Sequence of chain 1.G:
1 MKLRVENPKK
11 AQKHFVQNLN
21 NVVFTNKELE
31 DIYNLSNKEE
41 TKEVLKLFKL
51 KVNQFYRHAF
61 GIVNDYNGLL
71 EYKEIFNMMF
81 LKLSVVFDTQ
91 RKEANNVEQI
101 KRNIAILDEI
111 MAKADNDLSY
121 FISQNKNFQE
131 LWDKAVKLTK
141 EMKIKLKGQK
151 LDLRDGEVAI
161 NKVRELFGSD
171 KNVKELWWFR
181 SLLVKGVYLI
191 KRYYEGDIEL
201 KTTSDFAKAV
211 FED

Sequence of chain 1.A:
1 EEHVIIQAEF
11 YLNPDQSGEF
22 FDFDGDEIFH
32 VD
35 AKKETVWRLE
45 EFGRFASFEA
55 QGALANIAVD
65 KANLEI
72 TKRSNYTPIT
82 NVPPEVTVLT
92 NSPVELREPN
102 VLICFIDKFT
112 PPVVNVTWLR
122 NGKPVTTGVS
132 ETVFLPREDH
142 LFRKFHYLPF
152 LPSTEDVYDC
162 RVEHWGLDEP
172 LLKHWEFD

A small-molecule ligand and the protein it binds are described below.
Small molecule (SMILES): CC(C)C[C@H](NC(=O)[C@H](CCCCN)NC(=O)[C@H](CC(C)C)NC(=O)[C@@H](NC(=O)[C@H](CC(N)=O)NC(=O)[C@H](CCC(N)=O)NC(=O)[C@H](CCCCN)NC(=O)[C@@H](NC(=O)[C@H](Cc1ccc(O)cc1)NC(=O)[C@H](CCCCN)NC(=O)[C@@H]1CCCN1)C(C)C)[C@@H](C)O)C(=O)N[C@@H](C)C(=O)N[C@H](C(=O)O)[C@@H](C)O

Sequence of chain 1.B:
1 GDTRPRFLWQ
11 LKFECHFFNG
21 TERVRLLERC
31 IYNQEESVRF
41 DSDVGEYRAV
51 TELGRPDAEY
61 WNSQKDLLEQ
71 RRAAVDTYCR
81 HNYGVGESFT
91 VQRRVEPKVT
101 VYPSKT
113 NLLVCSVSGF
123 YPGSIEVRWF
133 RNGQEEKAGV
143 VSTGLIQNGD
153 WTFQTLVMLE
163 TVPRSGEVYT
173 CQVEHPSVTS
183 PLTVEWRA

Binding-site contacts:
Ligand atom OG1 contacts residue ASP64 of chain 1.A at 3.2 Å (salt-bridge).
Ligand atom CD2 contacts residue ASN82 of chain 1.B at 3.3 Å.
Ligand atom N contacts residue ASN60 of chain 1.A at 3.1 Å (h-bond).
Ligand atom N contacts residue ASP57 of chain 1.B at 3.0 Å (salt-bridge).
Ligand atom O contacts residue ARG74 of chain 1.A at 3.3 Å (salt-bridge).
Ligand atom OG1 contacts residue LEU11 of chain 1.B at 3.3 Å.
Ligand atom OE1 contacts residue GLN70 of chain 1.B at 3.1 Å (h-bond).
Ligand atom NE2 contacts residue GLN70 of chain 1.B at 3.1 Å (h-bond).
Ligand atom ND2 contacts residue GLN12 of chain 1.G at 2.9 Å (h-bond).
Ligand atom NZ contacts residue ASN60 of chain 1.A at 3.0 Å (h-bond).
Ligand atom OG1 contacts residue GLU9 of chain 1.A at 3.0 Å (salt-bridge).
Ligand atom CA contacts residue GLN7 of chain 1.A at 3.1 Å.
Ligand atom O contacts residue ASN67 of chain 1.A at 2.8 Å (h-bond).
Ligand atom CA contacts residue SER51 of chain 1.A at 3.3 Å.
Ligand atom CG contacts residue ARG71 of chain 1.B at 3.2 Å.
Ligand atom CD contacts residue ARG71 of chain 1.B at 3.3 Å.
Ligand atom O contacts residue SER51 of chain 1.A at 3.1 Å (h-bond).
Ligand atom O contacts residue ARG71 of chain 1.B at 3.0 Å (salt-bridge).
Ligand atom N contacts residue GLN7 of chain 1.A at 2.9 Å (h-bond).
Ligand atom CB contacts residue GLN7 of chain 1.A at 3.0 Å.
Ligand atom N contacts residue ASN82 of chain 1.B at 2.8 Å (h-bond).
Ligand atom O contacts residue GLN7 of chain 1.A at 3.2 Å (h-bond).
Ligand atom O contacts residue HIS14 of chain 1.G at 2.7 Å (h-bond).
Ligand atom OE1 contacts residue ARG71 of chain 1.B at 2.5 Å (salt-bridge).
Ligand atom OG1 contacts residue ASN60 of chain 1.A at 3.1 Å.
Ligand atom CG2 contacts residue ASP64 of chain 1.A at 3.0 Å.
Ligand atom NZ contacts residue ASN18 of chain 1.G at 3.2 Å (h-bond).
Ligand atom O contacts residue TRP61 of chain 1.B at 3.1 Å (h-bond).
Ligand atom CG contacts residue ASN67 of chain 1.A at 3.1 Å.
Ligand atom CB contacts residue PHE15 of chain 1.G at 3.4 Å (hydrophobic).
Ligand atom OXT contacts residue ASN18 of chain 1.G at 3.1 Å (h-bond).
Ligand atom CA contacts residue ASN82 of chain 1.B at 3.3 Å.
Ligand atom N contacts residue HIS14 of chain 1.G at 2.9 Å (h-bond).
Ligand atom O contacts residue ASN82 of chain 1.B at 2.7 Å (h-bond).
Ligand atom N contacts residue ASN67 of chain 1.A at 2.8 Å (h-bond).
Ligand atom O contacts residue ASN60 of chain 1.A at 3.0 Å (h-bond).
Ligand atom CD1 contacts residue ARG71 of chain 1.B at 2.9 Å.
Ligand atom O contacts residue HIS81 of chain 1.B at 3.1 Å (h-bond).
Ligand atom N contacts residue SER51 of chain 1.A at 2.8 Å (h-bond).
Ligand atom O contacts residue TYR78 of chain 1.B at 3.2 Å.